Sequence of chain 1.K:
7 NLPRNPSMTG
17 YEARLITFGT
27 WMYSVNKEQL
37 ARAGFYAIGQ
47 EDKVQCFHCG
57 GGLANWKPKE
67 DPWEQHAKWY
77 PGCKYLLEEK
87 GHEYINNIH

The small molecule below binds the protein below.
Small molecule (SMILES): CC[C@H](C)[C@H](NC(=O)[C@@H]1CCCN1C(=O)[C@@H](NC(=O)[C@H](C)N)C(C)C)C(=O)N[C@@H](C)C=O

Binding-site contacts:
Ligand atom CB contacts residue ALA60 of chain 1.K at 2.9 Å (hydrophobic).
Ligand atom CB contacts residue TRP62 of chain 1.K at 3.9 Å (hydrophobic).
Ligand atom CA contacts residue ALA60 of chain 1.K at 3.7 Å (hydrophobic).
Ligand atom C contacts residue GLY58 of chain 1.K at 4.0 Å.
Ligand atom CB contacts residue GLY58 of chain 1.K at 4.1 Å.
Ligand atom CD contacts residue TRP75 of chain 1.K at 3.5 Å (hydrophobic).
Ligand atom CA contacts residue GLN71 of chain 1.K at 4.0 Å.
Ligand atom CA contacts residue TYR76 of chain 1.K at 3.8 Å (hydrophobic).
Ligand atom N contacts residue GLU66 of chain 1.K at 2.9 Å (salt-bridge).
Ligand atom CD1 contacts residue GLY58 of chain 1.K at 4.2 Å.
Ligand atom O contacts residue GLY58 of chain 1.K at 4.2 Å.
Ligand atom O contacts residue LEU59 of chain 1.K at 3.5 Å.
Ligand atom N contacts residue TRP75 of chain 1.K at 4.1 Å.
Ligand atom C contacts residue ALA60 of chain 1.K at 3.8 Å (hydrophobic).
Ligand atom O contacts residue TRP75 of chain 1.K at 3.2 Å.
Ligand atom CD1 contacts residue LYS49 of chain 1.K at 3.7 Å.
Ligand atom CG1 contacts residue GLY58 of chain 1.K at 3.9 Å.
Ligand atom N contacts residue GLN71 of chain 1.K at 2.6 Å (h-bond).
Ligand atom CA contacts residue ASN61 of chain 1.K at 4.2 Å.
Ligand atom CB contacts residue ASN61 of chain 1.K at 4.0 Å.
Ligand atom CA contacts residue LEU59 of chain 1.K at 4.1 Å (hydrophobic).
Ligand atom C contacts residue TRP75 of chain 1.K at 4.0 Å (hydrophobic).
Ligand atom C contacts residue LEU59 of chain 1.K at 4.1 Å (hydrophobic).
Ligand atom C contacts residue ALA60 of chain 1.K at 3.7 Å (hydrophobic).
Ligand atom CA contacts residue GLY58 of chain 1.K at 3.4 Å.
Ligand atom CG contacts residue LEU59 of chain 1.K at 4.2 Å (hydrophobic).
Ligand atom CG2 contacts residue ILE22 of chain 1.I at 4.2 Å (hydrophobic).
Ligand atom CG2 contacts residue ALA60 of chain 1.K at 3.3 Å (hydrophobic).
Ligand atom N contacts residue ALA60 of chain 1.K at 2.8 Å (h-bond).
Ligand atom CA contacts residue GLU66 of chain 1.K at 3.7 Å.
Ligand atom CB contacts residue TYR76 of chain 1.K at 3.5 Å (hydrophobic).
Ligand atom CB contacts residue ALA60 of chain 1.K at 3.9 Å (hydrophobic).
Ligand atom N contacts residue LEU59 of chain 1.K at 4.1 Å.
Ligand atom CG1 contacts residue ILE22 of chain 1.I at 3.7 Å (hydrophobic).
Ligand atom CG contacts residue TRP75 of chain 1.K at 3.3 Å (hydrophobic).
Ligand atom N contacts residue GLY58 of chain 1.K at 3.6 Å (h-bond).
Ligand atom CG contacts residue TYR76 of chain 1.K at 4.1 Å (hydrophobic).
Ligand atom CA contacts residue ALA60 of chain 1.K at 3.7 Å (hydrophobic).
Ligand atom CB contacts residue GLU66 of chain 1.K at 3.8 Å.
Ligand atom O contacts residue ALA60 of chain 1.K at 2.7 Å (h-bond).

Sequence of chain 1.I:
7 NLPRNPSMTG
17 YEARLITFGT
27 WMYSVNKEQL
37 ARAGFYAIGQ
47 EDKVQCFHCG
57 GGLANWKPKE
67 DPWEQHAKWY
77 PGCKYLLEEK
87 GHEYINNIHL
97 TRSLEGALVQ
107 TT